The small molecule below binds the protein below.
Small molecule (SMILES): CC(=O)N[C@@H]1[C@@H](O)[C@H](O)[C@@H](CO)O[C@H]1O

Sequence of chain 1.B:
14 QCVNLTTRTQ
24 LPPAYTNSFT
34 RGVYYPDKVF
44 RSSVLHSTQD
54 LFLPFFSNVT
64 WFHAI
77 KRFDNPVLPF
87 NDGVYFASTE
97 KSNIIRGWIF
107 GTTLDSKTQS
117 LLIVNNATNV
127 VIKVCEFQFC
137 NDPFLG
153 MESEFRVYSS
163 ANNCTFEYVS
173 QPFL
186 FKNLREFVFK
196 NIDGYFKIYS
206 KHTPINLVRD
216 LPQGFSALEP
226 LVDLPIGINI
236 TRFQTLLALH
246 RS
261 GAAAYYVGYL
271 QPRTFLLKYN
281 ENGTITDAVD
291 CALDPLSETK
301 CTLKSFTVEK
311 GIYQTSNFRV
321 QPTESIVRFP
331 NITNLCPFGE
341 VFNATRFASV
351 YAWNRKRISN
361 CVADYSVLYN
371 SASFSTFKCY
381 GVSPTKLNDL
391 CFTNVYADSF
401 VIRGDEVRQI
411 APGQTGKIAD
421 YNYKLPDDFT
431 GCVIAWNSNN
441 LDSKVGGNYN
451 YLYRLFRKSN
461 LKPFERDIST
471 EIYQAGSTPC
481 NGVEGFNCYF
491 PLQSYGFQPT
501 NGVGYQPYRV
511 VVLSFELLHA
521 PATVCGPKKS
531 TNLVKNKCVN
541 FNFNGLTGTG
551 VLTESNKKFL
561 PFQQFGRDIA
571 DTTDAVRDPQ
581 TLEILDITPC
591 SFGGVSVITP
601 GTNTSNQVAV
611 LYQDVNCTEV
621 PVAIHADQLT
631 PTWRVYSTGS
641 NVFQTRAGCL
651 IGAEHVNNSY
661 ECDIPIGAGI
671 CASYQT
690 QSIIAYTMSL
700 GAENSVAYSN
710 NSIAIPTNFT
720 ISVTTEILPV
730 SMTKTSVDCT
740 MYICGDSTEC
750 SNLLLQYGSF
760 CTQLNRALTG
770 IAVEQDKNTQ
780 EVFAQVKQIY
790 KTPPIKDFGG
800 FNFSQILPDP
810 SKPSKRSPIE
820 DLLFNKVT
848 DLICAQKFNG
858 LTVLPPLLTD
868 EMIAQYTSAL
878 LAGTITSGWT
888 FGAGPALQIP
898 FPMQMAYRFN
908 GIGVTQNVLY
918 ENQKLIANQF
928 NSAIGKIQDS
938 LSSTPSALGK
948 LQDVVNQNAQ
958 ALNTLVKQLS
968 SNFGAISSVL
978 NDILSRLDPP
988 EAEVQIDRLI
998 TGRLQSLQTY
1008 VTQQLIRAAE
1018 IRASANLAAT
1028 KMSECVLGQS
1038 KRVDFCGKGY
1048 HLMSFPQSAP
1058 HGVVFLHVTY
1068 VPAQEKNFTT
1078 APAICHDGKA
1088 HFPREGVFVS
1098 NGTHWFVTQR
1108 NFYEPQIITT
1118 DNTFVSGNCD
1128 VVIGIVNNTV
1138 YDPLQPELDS

Binding-site contacts:
Ligand atom C1 contacts residue ASN164 of chain 1.B at 4.2 Å.
Ligand atom C6 contacts residue ASN164 of chain 1.B at 4.4 Å.
Ligand atom O6 contacts residue GLU132 of chain 1.B at 2.6 Å (salt-bridge).
Ligand atom O5 contacts residue GLU132 of chain 1.B at 3.1 Å (salt-bridge).
Ligand atom C5 contacts residue GLU132 of chain 1.B at 3.1 Å.
Ligand atom O5 contacts residue ASN165 of chain 1.B at 2.4 Å (h-bond).
Ligand atom C3 contacts residue ASN165 of chain 1.B at 3.8 Å.
Ligand atom O6 contacts residue SER112 of chain 1.B at 3.6 Å.
Ligand atom C2 contacts residue ASN165 of chain 1.B at 2.4 Å.
Ligand atom N2 contacts residue ASN165 of chain 1.B at 2.9 Å (h-bond).
Ligand atom C8 contacts residue ASN165 of chain 1.B at 3.7 Å.
Ligand atom C4 contacts residue ASN165 of chain 1.B at 4.2 Å.
Ligand atom O5 contacts residue ASN164 of chain 1.B at 3.5 Å.
Ligand atom C6 contacts residue GLU132 of chain 1.B at 3.4 Å.
Ligand atom O6 contacts residue LYS113 of chain 1.B at 4.4 Å.
Ligand atom C1 contacts residue GLU132 of chain 1.B at 3.6 Å.
Ligand atom O7 contacts residue ASN165 of chain 1.B at 3.4 Å (h-bond).
Ligand atom C5 contacts residue ASN165 of chain 1.B at 3.7 Å.
Ligand atom C1 contacts residue ASN165 of chain 1.B at 1.4 Å.
Ligand atom C7 contacts residue ASN165 of chain 1.B at 3.3 Å.